Sequence of chain 1.A:
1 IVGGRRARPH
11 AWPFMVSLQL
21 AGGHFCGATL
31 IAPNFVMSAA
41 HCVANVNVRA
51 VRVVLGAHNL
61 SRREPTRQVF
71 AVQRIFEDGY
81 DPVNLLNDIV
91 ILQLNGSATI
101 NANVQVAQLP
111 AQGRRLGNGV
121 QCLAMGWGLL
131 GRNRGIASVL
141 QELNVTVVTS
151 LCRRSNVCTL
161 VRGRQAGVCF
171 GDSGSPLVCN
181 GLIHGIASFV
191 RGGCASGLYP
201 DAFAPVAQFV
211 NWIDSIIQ

Binding-site contacts:
Ligand atom O42 contacts residue VAL190 of chain 1.A at 3.0 Å (h-bond).
Ligand atom F78 contacts residue PHE170 of chain 1.A at 3.7 Å.
Ligand atom F79 contacts residue GLY171 of chain 1.A at 2.9 Å.
Ligand atom C5 contacts residue PHE189 of chain 1.A at 3.4 Å (hydrophobic).
Ligand atom C6 contacts residue ARG153 of chain 1.A at 3.4 Å.
Ligand atom C66 contacts residue CYS169 of chain 1.A at 3.6 Å (hydrophobic).
Ligand atom C19 contacts residue PHE189 of chain 1.A at 3.6 Å (hydrophobic).
Ligand atom O1 contacts residue ARG153 of chain 1.A at 3.5 Å.
Ligand atom F76 contacts residue HIS41 of chain 1.A at 2.8 Å.
Ligand atom C73 contacts residue HIS41 of chain 1.A at 3.3 Å.
Ligand atom C47 contacts residue HIS41 of chain 1.A at 3.4 Å.
Ligand atom N53 contacts residue SER173 of chain 1.A at 2.7 Å (h-bond).
Ligand atom C18 contacts residue VAL190 of chain 1.A at 3.4 Å (hydrophobic).
Ligand atom O74 contacts residue SER173 of chain 1.A at 2.0 Å (h-bond).
Ligand atom C71 contacts residue GLY171 of chain 1.A at 3.5 Å.
Ligand atom O74 contacts residue ASP172 of chain 1.A at 3.0 Å (salt-bridge).
Ligand atom F75 contacts residue SER173 of chain 1.A at 2.6 Å.
Ligand atom O16 contacts residue ARG191 of chain 1.A at 3.5 Å (salt-bridge).
Ligand atom C77 contacts residue SER173 of chain 1.A at 3.6 Å.
Ligand atom O74 contacts residue GLY171 of chain 1.A at 2.7 Å (h-bond).
Ligand atom N53 contacts residue SER188 of chain 1.A at 3.1 Å (h-bond).
Ligand atom F79 contacts residue PHE25 of chain 1.A at 3.4 Å.
Ligand atom C59 contacts residue SER173 of chain 1.A at 2.3 Å.
Ligand atom O42 contacts residue PHE189 of chain 1.A at 3.1 Å.
Ligand atom C40 contacts residue PHE189 of chain 1.A at 3.5 Å (hydrophobic).
Ligand atom N28 contacts residue PHE189 of chain 1.A at 3.5 Å.
Ligand atom C71 contacts residue SER173 of chain 1.A at 1.5 Å.
Ligand atom C73 contacts residue SER173 of chain 1.A at 2.3 Å.
Ligand atom C61 contacts residue CYS169 of chain 1.A at 3.4 Å (hydrophobic).
Ligand atom C62 contacts residue SER173 of chain 1.A at 2.9 Å.
Ligand atom N28 contacts residue VAL190 of chain 1.A at 3.0 Å (h-bond).
Ligand atom C44 contacts residue SER188 of chain 1.A at 3.2 Å.
Ligand atom F76 contacts residue SER173 of chain 1.A at 2.8 Å.
Ligand atom O58 contacts residue PHE170 of chain 1.A at 3.4 Å.
Ligand atom C20 contacts residue PHE189 of chain 1.A at 3.7 Å (hydrophobic).
Ligand atom F75 contacts residue CYS26 of chain 1.A at 3.0 Å.
Ligand atom C62 contacts residue SER188 of chain 1.A at 3.7 Å.
Ligand atom C61 contacts residue SER173 of chain 1.A at 3.0 Å.
Ligand atom F75 contacts residue HIS41 of chain 1.A at 3.0 Å.
Ligand atom C35 contacts residue PHE170 of chain 1.A at 3.2 Å (hydrophobic).

A protein and the small-molecule ligand that binds it are described below.
Small molecule (SMILES): CC(C)[C@H](NC(=O)c1ccc(C(=O)N2CCOCC2)cc1)C(=O)N1CCC[C@H]1C(=O)N[C@H](C(=O)C(F)(F)C(F)(F)F)C(C)C